Sequence of chain 5.A:
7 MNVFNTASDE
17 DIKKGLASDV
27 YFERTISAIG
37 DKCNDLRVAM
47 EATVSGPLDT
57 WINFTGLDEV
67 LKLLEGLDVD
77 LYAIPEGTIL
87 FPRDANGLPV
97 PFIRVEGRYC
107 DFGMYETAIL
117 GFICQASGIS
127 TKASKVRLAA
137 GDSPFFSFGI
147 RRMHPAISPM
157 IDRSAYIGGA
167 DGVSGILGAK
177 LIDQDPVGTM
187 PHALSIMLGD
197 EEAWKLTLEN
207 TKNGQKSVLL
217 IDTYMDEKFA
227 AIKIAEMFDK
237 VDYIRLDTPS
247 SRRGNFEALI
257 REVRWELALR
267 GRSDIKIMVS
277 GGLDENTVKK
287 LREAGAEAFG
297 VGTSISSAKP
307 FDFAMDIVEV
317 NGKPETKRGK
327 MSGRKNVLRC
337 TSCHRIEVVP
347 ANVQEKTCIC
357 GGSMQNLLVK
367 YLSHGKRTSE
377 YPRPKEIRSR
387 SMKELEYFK

A protein and the small-molecule ligand that binds it are described below.
Small molecule (SMILES): O=P(O)(O)OC[C@H]1C[C@H](O[P](=O)(O)OP(=O)(O)O)[C@H](O)[C@@H]1O

Binding-site contacts:
Ligand atom OP contacts residue GLY277 of chain 2.A at 4.0 Å.
Ligand atom C4 contacts residue ASP308 of chain 5.A at 4.1 Å.
Ligand atom O2 contacts residue GLY278 of chain 2.A at 4.1 Å.
Ligand atom OP contacts residue THR299 of chain 2.A at 3.7 Å.
Ligand atom O3A contacts residue LYS326 of chain 5.A at 4.3 Å.
Ligand atom C3 contacts residue GLY278 of chain 2.A at 4.0 Å.
Ligand atom C2 contacts residue GLY277 of chain 2.A at 3.8 Å.
Ligand atom O2A contacts residue LYS326 of chain 5.A at 4.2 Å.
Ligand atom CP contacts residue ARG148 of chain 2.A at 3.0 Å.
Ligand atom O2A contacts residue SER51 of chain 5.A at 3.1 Å (h-bond).
Ligand atom O2B contacts residue SER246 of chain 2.A at 3.5 Å (h-bond).
Ligand atom O2P contacts residue ARG148 of chain 2.A at 4.2 Å.
Ligand atom O3B contacts residue PRO245 of chain 2.A at 3.6 Å.
Ligand atom P contacts residue GLY298 of chain 2.A at 4.1 Å.
Ligand atom C1 contacts residue GLY278 of chain 2.A at 4.2 Å.
Ligand atom C2 contacts residue GLY278 of chain 2.A at 3.4 Å.
Ligand atom O1P contacts residue GLY278 of chain 2.A at 2.9 Å (h-bond).
Ligand atom O2A contacts residue ALA310 of chain 5.A at 3.9 Å.
Ligand atom C3 contacts residue ASP308 of chain 5.A at 3.9 Å.
Ligand atom C4 contacts residue THR299 of chain 2.A at 4.2 Å.
Ligand atom O1P contacts residue THR299 of chain 2.A at 4.0 Å.
Ligand atom O3 contacts residue ASP308 of chain 5.A at 3.2 Å (salt-bridge).
Ligand atom O1B contacts residue SER246 of chain 2.A at 3.0 Å (h-bond).
Ligand atom PB contacts residue SER246 of chain 2.A at 3.4 Å.
Ligand atom O1P contacts residue GLY277 of chain 2.A at 3.7 Å.
Ligand atom O2B contacts residue SER51 of chain 5.A at 3.7 Å.
Ligand atom C4 contacts residue ARG148 of chain 2.A at 3.6 Å.
Ligand atom O1P contacts residue LEU279 of chain 2.A at 4.0 Å.
Ligand atom OP contacts residue GLY278 of chain 2.A at 3.3 Å (h-bond).
Ligand atom CP contacts residue THR299 of chain 2.A at 3.0 Å.
Ligand atom O3A contacts residue SER51 of chain 5.A at 3.7 Å.
Ligand atom P contacts residue GLY277 of chain 2.A at 4.2 Å.
Ligand atom O2P contacts residue THR299 of chain 2.A at 2.6 Å (h-bond).
Ligand atom O1P contacts residue GLY298 of chain 2.A at 3.5 Å (h-bond).
Ligand atom PA contacts residue SER51 of chain 5.A at 3.9 Å.
Ligand atom O3B contacts residue SER246 of chain 2.A at 2.6 Å (h-bond).
Ligand atom P contacts residue GLY278 of chain 2.A at 3.7 Å.
Ligand atom P contacts residue THR299 of chain 2.A at 3.7 Å.
Ligand atom O2P contacts residue GLY298 of chain 2.A at 3.4 Å.
Ligand atom O3P contacts residue GLY277 of chain 2.A at 3.9 Å.

Sequence of chain 2.A:
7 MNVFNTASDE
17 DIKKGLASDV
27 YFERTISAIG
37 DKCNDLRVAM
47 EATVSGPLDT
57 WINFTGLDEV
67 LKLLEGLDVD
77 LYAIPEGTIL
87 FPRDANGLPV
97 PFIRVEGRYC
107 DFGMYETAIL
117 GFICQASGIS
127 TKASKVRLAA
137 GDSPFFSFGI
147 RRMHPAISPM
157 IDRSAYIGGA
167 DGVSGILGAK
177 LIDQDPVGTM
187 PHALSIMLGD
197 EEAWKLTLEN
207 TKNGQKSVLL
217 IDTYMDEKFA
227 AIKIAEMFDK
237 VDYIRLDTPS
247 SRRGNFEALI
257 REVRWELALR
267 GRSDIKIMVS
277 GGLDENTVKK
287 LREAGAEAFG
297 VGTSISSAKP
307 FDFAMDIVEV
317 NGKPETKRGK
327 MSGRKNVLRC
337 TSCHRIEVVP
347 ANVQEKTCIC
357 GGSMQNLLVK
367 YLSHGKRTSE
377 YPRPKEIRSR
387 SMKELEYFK